This protein binds this small molecule.
Small molecule (SMILES): C[C@H](N)C(=O)O

Sequence of chain 1.A:
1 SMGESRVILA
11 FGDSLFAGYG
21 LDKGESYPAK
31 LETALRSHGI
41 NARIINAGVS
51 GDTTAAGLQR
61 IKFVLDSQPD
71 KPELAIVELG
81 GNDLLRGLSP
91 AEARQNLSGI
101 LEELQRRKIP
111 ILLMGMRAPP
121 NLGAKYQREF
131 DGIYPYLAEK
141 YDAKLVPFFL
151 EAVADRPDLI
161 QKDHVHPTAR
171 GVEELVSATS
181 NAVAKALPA

Binding-site contacts:
Ligand atom O contacts residue ALA189 of chain 1.A at 3.2 Å.
Ligand atom N contacts residue ALA189 of chain 1.A at 1.5 Å.
Ligand atom CA contacts residue ALA189 of chain 1.A at 2.7 Å (hydrophobic).
Ligand atom C contacts residue ALA189 of chain 1.A at 3.2 Å (hydrophobic).
Ligand atom CB contacts residue ALA189 of chain 1.A at 4.0 Å (hydrophobic).
Ligand atom N contacts residue PRO188 of chain 1.A at 3.7 Å.